Sequence of chain 1.C:
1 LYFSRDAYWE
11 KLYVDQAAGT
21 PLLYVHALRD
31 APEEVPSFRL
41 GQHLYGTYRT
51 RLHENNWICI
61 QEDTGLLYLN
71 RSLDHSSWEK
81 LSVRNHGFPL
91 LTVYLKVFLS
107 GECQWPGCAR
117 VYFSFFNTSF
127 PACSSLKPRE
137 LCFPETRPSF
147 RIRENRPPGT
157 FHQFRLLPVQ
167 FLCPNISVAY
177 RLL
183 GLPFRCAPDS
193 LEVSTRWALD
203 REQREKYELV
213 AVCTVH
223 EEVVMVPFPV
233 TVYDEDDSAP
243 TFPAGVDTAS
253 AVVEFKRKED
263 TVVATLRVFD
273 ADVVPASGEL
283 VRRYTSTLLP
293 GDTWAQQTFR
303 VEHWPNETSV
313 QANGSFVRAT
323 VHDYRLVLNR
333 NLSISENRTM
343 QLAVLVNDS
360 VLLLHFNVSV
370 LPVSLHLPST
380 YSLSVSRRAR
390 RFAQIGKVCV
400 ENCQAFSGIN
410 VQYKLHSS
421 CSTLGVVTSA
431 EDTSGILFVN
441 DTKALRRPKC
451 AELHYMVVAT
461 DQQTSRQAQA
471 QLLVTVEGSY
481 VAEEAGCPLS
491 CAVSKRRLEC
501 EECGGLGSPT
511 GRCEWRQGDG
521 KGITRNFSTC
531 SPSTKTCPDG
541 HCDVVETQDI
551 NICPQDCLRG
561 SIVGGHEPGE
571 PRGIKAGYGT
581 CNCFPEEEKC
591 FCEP

Binding-site contacts:
Ligand atom C1 contacts residue ASN70 of chain 1.C at 1.4 Å.
Ligand atom C7 contacts residue ASN70 of chain 1.C at 3.3 Å.
Ligand atom C4 contacts residue ASN70 of chain 1.C at 4.2 Å.
Ligand atom O7 contacts residue ASN70 of chain 1.C at 3.4 Å (h-bond).
Ligand atom C3 contacts residue ASN70 of chain 1.C at 3.8 Å.
Ligand atom O6 contacts residue ASN70 of chain 1.C at 3.8 Å.
Ligand atom C5 contacts residue ASN70 of chain 1.C at 3.7 Å.
Ligand atom O5 contacts residue ASN70 of chain 1.C at 2.4 Å (h-bond).
Ligand atom C2 contacts residue ASN70 of chain 1.C at 2.5 Å.
Ligand atom N2 contacts residue ASN70 of chain 1.C at 2.9 Å (h-bond).
Ligand atom C8 contacts residue CYS59 of chain 1.C at 4.3 Å (hydrophobic).
Ligand atom C8 contacts residue ASN70 of chain 1.C at 4.4 Å.

A protein and the small-molecule ligand that binds it are described below.
Small molecule (SMILES): CC(=O)N[C@@H]1[C@@H](O)[C@H](O)[C@@H](CO)O[C@H]1O